Sequence of chain 49.E:
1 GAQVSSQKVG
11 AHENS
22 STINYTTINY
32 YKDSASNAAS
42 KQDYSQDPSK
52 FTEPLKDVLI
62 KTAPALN

Binding-site contacts:
Ligand atom CB contacts residue ALA2 of chain 49.E at 3.4 Å (hydrophobic).
Ligand atom N contacts residue VAL4 of chain 49.E at 3.0 Å (h-bond).
Ligand atom OE2 contacts residue VAL4 of chain 49.E at 3.6 Å.
Ligand atom CB contacts residue ALA2 of chain 49.E at 4.3 Å (hydrophobic).
Ligand atom CB contacts residue VAL4 of chain 49.E at 4.3 Å (hydrophobic).
Ligand atom C contacts residue GLN3 of chain 49.E at 3.9 Å.
Ligand atom N contacts residue ALA2 of chain 49.E at 3.0 Å (h-bond).
Ligand atom O contacts residue SER6 of chain 49.E at 4.1 Å.
Ligand atom OE1 contacts residue ASN25 of chain 49.E at 4.4 Å.
Ligand atom O contacts residue VAL4 of chain 49.E at 3.8 Å.
Ligand atom C contacts residue ALA2 of chain 49.E at 4.3 Å (hydrophobic).
Ligand atom O contacts residue SER5 of chain 49.E at 3.8 Å.
Ligand atom CB contacts residue VAL4 of chain 49.E at 4.5 Å (hydrophobic).
Ligand atom C contacts residue VAL4 of chain 49.E at 4.2 Å (hydrophobic).
Ligand atom O contacts residue ALA2 of chain 49.E at 3.9 Å.
Ligand atom OG contacts residue GLN3 of chain 49.E at 3.3 Å (h-bond).
Ligand atom C contacts residue VAL4 of chain 49.E at 3.6 Å (hydrophobic).
Ligand atom CA contacts residue GLN3 of chain 49.E at 4.2 Å.
Ligand atom CA contacts residue VAL4 of chain 49.E at 3.5 Å (hydrophobic).
Ligand atom CA contacts residue ALA2 of chain 49.E at 3.5 Å (hydrophobic).
Ligand atom CG1 contacts residue GLN3 of chain 49.E at 4.1 Å.
Ligand atom CB contacts residue GLN3 of chain 49.E at 3.4 Å.
Ligand atom CB contacts residue GLN3 of chain 49.E at 4.4 Å.
Ligand atom O contacts residue GLN3 of chain 49.E at 3.1 Å (h-bond).
Ligand atom CG2 contacts residue VAL4 of chain 49.E at 3.8 Å (hydrophobic).
Ligand atom CA contacts residue VAL4 of chain 49.E at 4.0 Å (hydrophobic).
Ligand atom CG2 contacts residue SER5 of chain 49.E at 3.7 Å.
Ligand atom C contacts residue VAL4 of chain 49.E at 4.0 Å (hydrophobic).
Ligand atom C contacts residue ALA2 of chain 49.E at 3.7 Å (hydrophobic).
Ligand atom CD contacts residue VAL4 of chain 49.E at 3.8 Å (hydrophobic).
Ligand atom CG2 contacts residue ALA2 of chain 49.E at 4.0 Å (hydrophobic).
Ligand atom O contacts residue VAL4 of chain 49.E at 2.9 Å (h-bond).
Ligand atom CG2 contacts residue GLN3 of chain 49.E at 3.4 Å.
Ligand atom OE1 contacts residue VAL4 of chain 49.E at 3.5 Å.
Ligand atom CA contacts residue ALA2 of chain 49.E at 4.0 Å (hydrophobic).

This small molecule binds to this protein.
Small molecule (SMILES): CC[C@H](C)[C@H](N)C(=O)N[C@@H](CO)C(=O)N[C@@H](CCC(=O)O)C(=O)N[C@H](C=O)C(C)C